The small molecule below binds the protein below.
Small molecule (SMILES): CC(=O)N[C@H]1[C@H](O[C@H]2[C@H](O)[C@@H](NC(C)=O)CO[C@@H]2CO)O[C@H](CO)[C@@H](O)[C@@H]1O

Sequence of chain 1.C:
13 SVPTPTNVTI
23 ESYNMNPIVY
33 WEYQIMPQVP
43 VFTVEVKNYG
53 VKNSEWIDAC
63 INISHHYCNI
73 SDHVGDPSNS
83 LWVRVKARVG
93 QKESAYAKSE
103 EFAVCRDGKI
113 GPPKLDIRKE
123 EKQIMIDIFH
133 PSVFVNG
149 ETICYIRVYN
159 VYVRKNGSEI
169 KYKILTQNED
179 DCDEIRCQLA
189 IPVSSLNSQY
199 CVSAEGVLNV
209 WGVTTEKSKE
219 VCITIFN

Binding-site contacts:
Ligand atom N2 contacts residue ASN28 of chain 1.C at 4.2 Å.
Ligand atom C1 contacts residue SER73 of chain 1.C at 3.5 Å.
Ligand atom C2 contacts residue ASN71 of chain 1.C at 2.6 Å.
Ligand atom C8 contacts residue ASP74 of chain 1.C at 3.9 Å.
Ligand atom O5 contacts residue SER73 of chain 1.C at 4.0 Å.
Ligand atom C5 contacts residue SER73 of chain 1.C at 3.7 Å.
Ligand atom C8 contacts residue ILE30 of chain 1.C at 4.0 Å (hydrophobic).
Ligand atom C4 contacts residue ASN71 of chain 1.C at 4.3 Å.
Ligand atom O5 contacts residue ASN71 of chain 1.C at 2.3 Å (h-bond).
Ligand atom C7 contacts residue ILE30 of chain 1.C at 4.4 Å (hydrophobic).
Ligand atom C6 contacts residue SER73 of chain 1.C at 4.4 Å.
Ligand atom C3 contacts residue SER73 of chain 1.C at 4.2 Å.
Ligand atom C2 contacts residue SER73 of chain 1.C at 4.3 Å.
Ligand atom C3 contacts residue ASN28 of chain 1.C at 3.9 Å.
Ligand atom C5 contacts residue ASN71 of chain 1.C at 3.6 Å.
Ligand atom C3 contacts residue ASN71 of chain 1.C at 3.9 Å.
Ligand atom O3 contacts residue ASN28 of chain 1.C at 3.9 Å.
Ligand atom N2 contacts residue ILE30 of chain 1.C at 4.3 Å.
Ligand atom N2 contacts residue ASN71 of chain 1.C at 3.1 Å (h-bond).
Ligand atom O7 contacts residue ASN71 of chain 1.C at 3.7 Å.
Ligand atom C1 contacts residue ASN71 of chain 1.C at 1.4 Å.
Ligand atom C7 contacts residue ASN71 of chain 1.C at 3.6 Å.
Ligand atom O4 contacts residue ASN28 of chain 1.C at 4.2 Å.